Sequence of chain 1.A:
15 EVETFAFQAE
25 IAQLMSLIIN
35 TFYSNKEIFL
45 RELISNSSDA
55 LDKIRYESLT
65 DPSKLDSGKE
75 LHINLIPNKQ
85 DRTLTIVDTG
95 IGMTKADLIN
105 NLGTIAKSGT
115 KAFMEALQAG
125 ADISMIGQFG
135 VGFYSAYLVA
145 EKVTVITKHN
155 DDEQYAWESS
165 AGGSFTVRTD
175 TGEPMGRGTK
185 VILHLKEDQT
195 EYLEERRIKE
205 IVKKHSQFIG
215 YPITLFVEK

A protein and the small-molecule ligand that binds it are described below.
Small molecule (SMILES): CCc1cc(-c2[nH]nc(C)c2-c2ccc3c(c2)OCCO3)c(O)cc1O

Binding-site contacts:
Ligand atom C7 contacts residue ILE95 of chain 1.A at 3.5 Å (hydrophobic).
Ligand atom O24 contacts residue ASN50 of chain 1.A at 3.8 Å.
Ligand atom C11 contacts residue ASN50 of chain 1.A at 3.7 Å.
Ligand atom C7 contacts residue GLY96 of chain 1.A at 3.9 Å.
Ligand atom C22 contacts residue GLY107 of chain 1.A at 3.6 Å.
Ligand atom C1 contacts residue ALA54 of chain 1.A at 3.6 Å (hydrophobic).
Ligand atom C26 contacts residue PHE137 of chain 1.A at 3.4 Å (hydrophobic).
Ligand atom C26 contacts residue ASN50 of chain 1.A at 3.3 Å.
Ligand atom C14 contacts residue ASN50 of chain 1.A at 3.6 Å.
Ligand atom O24 contacts residue ASP92 of chain 1.A at 2.6 Å (salt-bridge).
Ligand atom O25 contacts residue LEU47 of chain 1.A at 3.7 Å.
Ligand atom C15 contacts residue ASN50 of chain 1.A at 3.6 Å.
Ligand atom N3 contacts residue THR183 of chain 1.A at 3.2 Å (h-bond).
Ligand atom O24 contacts residue THR183 of chain 1.A at 3.7 Å.
Ligand atom C2 contacts residue ALA54 of chain 1.A at 3.6 Å (hydrophobic).
Ligand atom O25 contacts residue ASN50 of chain 1.A at 3.8 Å.
Ligand atom C12 contacts residue ASN50 of chain 1.A at 3.8 Å.
Ligand atom N5 contacts residue GLY96 of chain 1.A at 3.1 Å (h-bond).
Ligand atom O24 contacts residue ALA54 of chain 1.A at 3.4 Å.
Ligand atom C9 contacts residue ASP92 of chain 1.A at 3.5 Å.
Ligand atom C10 contacts residue MET97 of chain 1.A at 3.8 Å (hydrophobic).
Ligand atom O17 contacts residue ASN50 of chain 1.A at 3.0 Å (h-bond).
Ligand atom C4 contacts residue ALA54 of chain 1.A at 3.8 Å (hydrophobic).
Ligand atom C9 contacts residue THR183 of chain 1.A at 3.8 Å.
Ligand atom C7 contacts residue LYS57 of chain 1.A at 3.7 Å.
Ligand atom O18 contacts residue THR108 of chain 1.A at 3.8 Å.
Ligand atom C13 contacts residue ASN50 of chain 1.A at 3.5 Å.
Ligand atom C11 contacts residue ASP92 of chain 1.A at 3.7 Å.
Ligand atom C27 contacts residue LEU106 of chain 1.A at 3.4 Å (hydrophobic).
Ligand atom C22 contacts residue LEU106 of chain 1.A at 3.2 Å (hydrophobic).
Ligand atom O24 contacts residue SER51 of chain 1.A at 3.6 Å.
Ligand atom N3 contacts residue ALA54 of chain 1.A at 3.4 Å.
Ligand atom C27 contacts residue PHE137 of chain 1.A at 3.2 Å (hydrophobic).
Ligand atom N5 contacts residue ALA54 of chain 1.A at 3.4 Å.
Ligand atom C17 contacts residue ASP53 of chain 1.A at 3.0 Å.
Ligand atom O25 contacts residue VAL185 of chain 1.A at 3.3 Å.
Ligand atom C20 contacts residue LEU106 of chain 1.A at 3.3 Å (hydrophobic).
Ligand atom O17 contacts residue ASP53 of chain 1.A at 3.5 Å (salt-bridge).
Ligand atom C1 contacts residue GLY96 of chain 1.A at 3.8 Å.
Ligand atom N5 contacts residue ILE95 of chain 1.A at 3.7 Å.